Binding-site contacts:
Ligand atom O1B contacts residue VAL73 of chain 1.B at 2.9 Å (h-bond).
Ligand atom O1B contacts residue GLY74 of chain 1.B at 4.1 Å.
Ligand atom O1B contacts residue NAP1 of chain 1.N at 3.4 Å.
Ligand atom O6 contacts residue SER51 of chain 1.B at 4.1 Å.
Ligand atom O3 contacts residue LEU97 of chain 1.B at 4.1 Å.
Ligand atom O1A contacts residue ARG231 of chain 1.B at 3.0 Å (salt-bridge).
Ligand atom C1 contacts residue GLY74 of chain 1.B at 3.8 Å.
Ligand atom C1 contacts residue NAP1 of chain 1.N at 3.3 Å.
Ligand atom O5 contacts residue ARG231 of chain 1.B at 2.9 Å (salt-bridge).
Ligand atom O2 contacts residue NAP1 of chain 1.N at 2.8 Å.
Ligand atom C6 contacts residue PHE71 of chain 1.B at 3.4 Å (hydrophobic).
Ligand atom O3 contacts residue ARG287 of chain 1.B at 4.1 Å.
Ligand atom C6 contacts residue SER51 of chain 1.B at 3.6 Å.
Ligand atom C2 contacts residue HIS278 of chain 1.B at 3.6 Å.
Ligand atom O1A contacts residue GLY74 of chain 1.B at 2.8 Å (h-bond).
Ligand atom C2 contacts residue ARG231 of chain 1.B at 3.9 Å.
Ligand atom C1 contacts residue GLY72 of chain 1.B at 3.7 Å.
Ligand atom O2 contacts residue ARG231 of chain 1.B at 2.9 Å (salt-bridge).
Ligand atom O4 contacts residue PHE71 of chain 1.B at 4.2 Å.
Ligand atom O1A contacts residue VAL73 of chain 1.B at 3.5 Å (h-bond).
Ligand atom O1B contacts residue GLY72 of chain 1.B at 3.1 Å.
Ligand atom O4 contacts residue ARG287 of chain 1.B at 3.2 Å (salt-bridge).
Ligand atom C5 contacts residue HIS278 of chain 1.B at 4.0 Å.
Ligand atom C6 contacts residue GLY52 of chain 1.B at 4.2 Å.
Ligand atom O1A contacts residue GLY72 of chain 1.B at 4.0 Å.
Ligand atom O3 contacts residue SER281 of chain 1.B at 2.6 Å (h-bond).
Ligand atom O1B contacts residue MET290 of chain 1.B at 4.0 Å.
Ligand atom O3 contacts residue NAP1 of chain 1.N at 3.8 Å.
Ligand atom O1A contacts residue NAP1 of chain 1.N at 3.5 Å.
Ligand atom C3 contacts residue HIS278 of chain 1.B at 3.8 Å.
Ligand atom O3 contacts residue MET290 of chain 1.B at 3.5 Å.
Ligand atom C1 contacts residue VAL73 of chain 1.B at 3.5 Å (hydrophobic).
Ligand atom C1 contacts residue ARG231 of chain 1.B at 3.9 Å.
Ligand atom C3 contacts residue SER281 of chain 1.B at 3.7 Å.
Ligand atom O5 contacts residue HIS278 of chain 1.B at 3.6 Å (h-bond).
Ligand atom C3 contacts residue NAP1 of chain 1.N at 3.6 Å.
Ligand atom O2 contacts residue HIS278 of chain 1.B at 2.8 Å (h-bond).
Ligand atom O6 contacts residue GLY52 of chain 1.B at 3.6 Å.
Ligand atom O1B contacts residue LEU97 of chain 1.B at 3.1 Å.
Ligand atom C2 contacts residue NAP1 of chain 1.N at 3.3 Å.

Sequence of chain 1.B:
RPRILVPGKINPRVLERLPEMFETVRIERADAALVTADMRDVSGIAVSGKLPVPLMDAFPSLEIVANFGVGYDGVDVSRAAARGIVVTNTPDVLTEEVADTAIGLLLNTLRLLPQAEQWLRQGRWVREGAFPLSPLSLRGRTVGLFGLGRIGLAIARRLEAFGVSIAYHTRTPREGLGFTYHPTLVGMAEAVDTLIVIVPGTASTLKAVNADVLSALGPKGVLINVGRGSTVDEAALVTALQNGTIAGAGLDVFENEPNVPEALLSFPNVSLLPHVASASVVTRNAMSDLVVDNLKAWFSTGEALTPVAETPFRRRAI

This protein binds this small molecule.
Small molecule (SMILES): O=C(O)C(=O)[C@@H](O)[C@H](O)[C@H](O)CO